This protein binds this small molecule.
Small molecule (SMILES): Nc1nc2c(ncn2[C@@H]2O[C@H](CO[P](=O)(O)O[P](=O)(O)NP(=O)(O)O)[C@@H](O)[C@H]2O)c(=O)[nH]1

Binding-site contacts:
Ligand atom O1B contacts residue GLY16 of chain 1.B at 3.0 Å (h-bond).
Ligand atom O3' contacts residue ASP32 of chain 1.B at 3.5 Å (salt-bridge).
Ligand atom O3' contacts residue GLU31 of chain 1.B at 2.9 Å (salt-bridge).
Ligand atom C6 contacts residue ASP120 of chain 1.B at 3.6 Å.
Ligand atom O1G contacts residue MG1 of chain 1.G at 2.1 Å.
Ligand atom O2A contacts residue GLU34 of chain 1.B at 3.5 Å.
Ligand atom O3G contacts residue GLY61 of chain 1.B at 2.7 Å (h-bond).
Ligand atom O2B contacts residue MG1 of chain 1.F at 2.2 Å.
Ligand atom O1B contacts residue VAL15 of chain 1.B at 3.3 Å (h-bond).
Ligand atom O1B contacts residue LYS17 of chain 1.B at 2.8 Å (salt-bridge).
Ligand atom O6 contacts residue ASN117 of chain 1.B at 3.4 Å (h-bond).
Ligand atom O3G contacts residue GLY13 of chain 1.B at 3.6 Å.
Ligand atom PG contacts residue MG1 of chain 1.F at 3.2 Å.
Ligand atom O2G contacts residue MG1 of chain 1.F at 2.1 Å.
Ligand atom PG contacts residue MG1 of chain 1.G at 3.5 Å.
Ligand atom N2 contacts residue ASP120 of chain 1.B at 2.8 Å (salt-bridge).
Ligand atom N7 contacts residue ALA19 of chain 1.B at 3.6 Å.
Ligand atom O2' contacts residue GLU31 of chain 1.B at 3.2 Å (salt-bridge).
Ligand atom O6 contacts residue ASP120 of chain 1.B at 3.4 Å (salt-bridge).
Ligand atom O6 contacts residue LYS118 of chain 1.B at 3.4 Å.
Ligand atom O6 contacts residue ALA148 of chain 1.B at 2.8 Å (h-bond).
Ligand atom O2G contacts residue ALA60 of chain 1.B at 3.5 Å.
Ligand atom O3G contacts residue ALA60 of chain 1.B at 3.5 Å.
Ligand atom O3G contacts residue LYS17 of chain 1.B at 2.8 Å (salt-bridge).
Ligand atom O2B contacts residue LYS17 of chain 1.B at 3.5 Å (salt-bridge).
Ligand atom O6 contacts residue LYS149 of chain 1.B at 3.5 Å (salt-bridge).
Ligand atom O2B contacts residue SER18 of chain 1.B at 2.9 Å (h-bond).
Ligand atom O6 contacts residue SER147 of chain 1.B at 3.3 Å.
Ligand atom N3B contacts residue GLY14 of chain 1.B at 3.1 Å (h-bond).
Ligand atom PB contacts residue MG1 of chain 1.F at 3.2 Å.
Ligand atom N1 contacts residue ASP120 of chain 1.B at 2.8 Å (salt-bridge).
Ligand atom C8 contacts residue ALA19 of chain 1.B at 3.5 Å (hydrophobic).
Ligand atom O3A contacts residue GLY16 of chain 1.B at 3.2 Å (h-bond).
Ligand atom O4' contacts residue LYS118 of chain 1.B at 3.2 Å (salt-bridge).
Ligand atom O1A contacts residue ALA19 of chain 1.B at 2.8 Å (h-bond).
Ligand atom O1A contacts residue SER18 of chain 1.B at 3.4 Å (h-bond).
Ligand atom O1A contacts residue GLY16 of chain 1.B at 3.4 Å.
Ligand atom N3B contacts residue MG1 of chain 1.F at 3.4 Å.
Ligand atom N7 contacts residue ASN117 of chain 1.B at 3.2 Å (h-bond).
Ligand atom O2' contacts residue PHE29 of chain 1.B at 3.4 Å.

Sequence of chain 1.B:
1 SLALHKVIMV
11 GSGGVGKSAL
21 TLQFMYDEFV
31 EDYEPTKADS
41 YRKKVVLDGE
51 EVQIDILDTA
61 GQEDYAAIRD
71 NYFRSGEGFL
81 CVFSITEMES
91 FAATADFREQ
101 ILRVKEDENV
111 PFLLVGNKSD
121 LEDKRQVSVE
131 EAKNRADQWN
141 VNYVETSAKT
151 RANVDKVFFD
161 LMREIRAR